Sequence of chain 1.A:
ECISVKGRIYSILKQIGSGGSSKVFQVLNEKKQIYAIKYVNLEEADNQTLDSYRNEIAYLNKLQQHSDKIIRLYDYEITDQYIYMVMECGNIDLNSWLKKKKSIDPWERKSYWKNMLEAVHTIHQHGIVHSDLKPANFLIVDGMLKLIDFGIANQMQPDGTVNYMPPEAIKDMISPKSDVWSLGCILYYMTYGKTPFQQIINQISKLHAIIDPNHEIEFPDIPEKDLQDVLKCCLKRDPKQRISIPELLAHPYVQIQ

Binding-site contacts:
Ligand atom C05 contacts residue GLU57 of chain 1.A at 3.1 Å.
Ligand atom C32 contacts residue GLY91 of chain 1.A at 3.6 Å.
Ligand atom C08 contacts residue MET88 of chain 1.A at 3.0 Å (hydrophobic).
Ligand atom C22 contacts residue ILE17 of chain 1.A at 3.5 Å (hydrophobic).
Ligand atom C05 contacts residue LYS39 of chain 1.A at 3.5 Å.
Ligand atom N03 contacts residue MET88 of chain 1.A at 3.4 Å.
Ligand atom C04 contacts residue ILE149 of chain 1.A at 3.2 Å (hydrophobic).
Ligand atom N18 contacts residue LEU140 of chain 1.A at 3.7 Å.
Ligand atom O01 contacts residue MET157 of chain 1.A at 3.4 Å.
Ligand atom C25 contacts residue MET157 of chain 1.A at 3.5 Å (hydrophobic).
Ligand atom C32 contacts residue ASN92 of chain 1.A at 3.4 Å.
Ligand atom C14 contacts residue GLY91 of chain 1.A at 3.6 Å.
Ligand atom C30 contacts residue GLY91 of chain 1.A at 3.3 Å.
Ligand atom N15 contacts residue CYS90 of chain 1.A at 3.6 Å.
Ligand atom C32 contacts residue GLN27 of chain 1.A at 3.2 Å.
Ligand atom C26 contacts residue ALA137 of chain 1.A at 3.7 Å (hydrophobic).
Ligand atom C02 contacts residue MET88 of chain 1.A at 3.8 Å (hydrophobic).
Ligand atom N15 contacts residue GLY91 of chain 1.A at 2.8 Å (h-bond).
Ligand atom C06 contacts residue LEU61 of chain 1.A at 3.8 Å (hydrophobic).
Ligand atom C27 contacts residue ILE17 of chain 1.A at 3.7 Å (hydrophobic).
Ligand atom C04 contacts residue LYS39 of chain 1.A at 3.6 Å.
Ligand atom C24 contacts residue MET157 of chain 1.A at 3.0 Å (hydrophobic).
Ligand atom C33 contacts residue GLN27 of chain 1.A at 3.0 Å.
Ligand atom C19 contacts residue ILE17 of chain 1.A at 3.4 Å (hydrophobic).
Ligand atom N20 contacts residue ILE17 of chain 1.A at 3.7 Å.
Ligand atom C24 contacts residue GLN158 of chain 1.A at 3.8 Å.
Ligand atom C14 contacts residue ALA37 of chain 1.A at 3.6 Å (hydrophobic).
Ligand atom N03 contacts residue ILE149 of chain 1.A at 2.6 Å (h-bond).
Ligand atom C06 contacts residue GLU57 of chain 1.A at 3.5 Å.
Ligand atom C05 contacts residue MET86 of chain 1.A at 3.4 Å (hydrophobic).
Ligand atom C04 contacts residue GLU57 of chain 1.A at 3.3 Å.
Ligand atom C30 contacts residue ASN92 of chain 1.A at 3.2 Å.
Ligand atom N29 contacts residue GLY91 of chain 1.A at 2.7 Å (h-bond).
Ligand atom N17 contacts residue LEU140 of chain 1.A at 3.5 Å.
Ligand atom C28 contacts residue LEU140 of chain 1.A at 3.6 Å (hydrophobic).
Ligand atom C06 contacts residue ILE149 of chain 1.A at 3.2 Å (hydrophobic).
Ligand atom O01 contacts residue LYS39 of chain 1.A at 2.9 Å (salt-bridge).
Ligand atom C14 contacts residue GLU89 of chain 1.A at 3.5 Å.
Ligand atom N18 contacts residue ILE17 of chain 1.A at 3.7 Å.
Ligand atom C16 contacts residue LEU140 of chain 1.A at 3.5 Å (hydrophobic).

The small molecule below binds the protein below.
Small molecule (SMILES): O=C(NC1CC1)c1ccc(-c2cnc3c(NCC4CCOCC4)cc(NC4CCCCC4)nn23)cc1